A protein and the small-molecule ligand that binds it are described below.
Small molecule (SMILES): CC(C)[C@]12O[C@H]1[C@@H]1O[C@]13[C@]1(O[C@H]1C[C@H]1C4=C(CC[C@@]13C)C(=O)OC4)[C@@H]2O

Binding-site contacts:
Ligand atom C16 contacts residue TYR109 of chain 1.H at 3.8 Å (hydrophobic).
Ligand atom C08 contacts residue TRP53 of chain 1.D at 4.3 Å (hydrophobic).
Ligand atom C22 contacts residue TRP53 of chain 1.D at 4.3 Å (hydrophobic).
Ligand atom O25 contacts residue HIS31 of chain 1.F at 3.1 Å (h-bond).
Ligand atom O25 contacts residue TYR82 of chain 1.F at 3.7 Å.
Ligand atom C05 contacts residue TRP53 of chain 1.D at 4.0 Å (hydrophobic).
Ligand atom C03 contacts residue GLU68 of chain 1.D at 4.3 Å.
Ligand atom C16 contacts residue TRP27 of chain 1.F at 4.2 Å (hydrophobic).
Ligand atom C15 contacts residue TRP53 of chain 1.D at 3.8 Å (hydrophobic).
Ligand atom O23 contacts residue TYR82 of chain 1.F at 3.6 Å.
Ligand atom O23 contacts residue TRP53 of chain 1.D at 4.3 Å.
Ligand atom C11 contacts residue TRP53 of chain 1.D at 3.8 Å (hydrophobic).
Ligand atom O06 contacts residue TRP53 of chain 1.D at 3.9 Å.
Ligand atom C24 contacts residue HIS31 of chain 1.F at 3.8 Å.
Ligand atom C14 contacts residue TRP53 of chain 1.D at 4.2 Å (hydrophobic).
Ligand atom C07 contacts residue TRP53 of chain 1.D at 3.8 Å (hydrophobic).
Ligand atom C26 contacts residue PHE30 of chain 1.F at 3.9 Å (hydrophobic).
Ligand atom C22 contacts residue TRP27 of chain 1.F at 3.7 Å (hydrophobic).
Ligand atom C12 contacts residue TRP27 of chain 1.F at 4.0 Å (hydrophobic).
Ligand atom O25 contacts residue TRP53 of chain 1.D at 3.5 Å.
Ligand atom C13 contacts residue TRP27 of chain 1.F at 3.6 Å (hydrophobic).
Ligand atom C12 contacts residue TRP53 of chain 1.D at 4.1 Å (hydrophobic).
Ligand atom C22 contacts residue TYR109 of chain 1.H at 3.9 Å (hydrophobic).
Ligand atom C11 contacts residue PHE30 of chain 1.F at 3.6 Å (hydrophobic).
Ligand atom C13 contacts residue HIS31 of chain 1.F at 4.2 Å.
Ligand atom C12 contacts residue PHE30 of chain 1.F at 3.9 Å (hydrophobic).
Ligand atom O25 contacts residue TRP27 of chain 1.F at 4.1 Å.
Ligand atom C14 contacts residue TRP27 of chain 1.F at 3.8 Å (hydrophobic).
Ligand atom C10 contacts residue TRP53 of chain 1.D at 4.0 Å (hydrophobic).
Ligand atom C22 contacts residue TYR82 of chain 1.F at 4.2 Å (hydrophobic).
Ligand atom C24 contacts residue TYR82 of chain 1.F at 4.0 Å (hydrophobic).
Ligand atom C26 contacts residue TRP27 of chain 1.F at 3.6 Å (hydrophobic).
Ligand atom O23 contacts residue TRP27 of chain 1.F at 3.3 Å.
Ligand atom C13 contacts residue TRP53 of chain 1.D at 3.7 Å (hydrophobic).
Ligand atom C12 contacts residue HIS31 of chain 1.F at 3.8 Å.
Ligand atom C24 contacts residue TRP27 of chain 1.F at 3.6 Å (hydrophobic).
Ligand atom O09 contacts residue PHE30 of chain 1.F at 4.2 Å.
Ligand atom C24 contacts residue TRP53 of chain 1.D at 3.6 Å (hydrophobic).

Sequence of chain 1.D:
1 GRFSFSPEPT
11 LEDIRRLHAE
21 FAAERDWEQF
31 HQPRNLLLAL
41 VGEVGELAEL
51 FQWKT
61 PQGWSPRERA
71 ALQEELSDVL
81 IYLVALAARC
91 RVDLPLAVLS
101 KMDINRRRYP

Sequence of chain 1.H:
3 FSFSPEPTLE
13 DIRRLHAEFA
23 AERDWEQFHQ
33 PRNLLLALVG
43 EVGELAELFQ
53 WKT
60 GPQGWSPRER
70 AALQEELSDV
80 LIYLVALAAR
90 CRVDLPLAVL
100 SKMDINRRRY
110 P

Sequence of chain 1.F:
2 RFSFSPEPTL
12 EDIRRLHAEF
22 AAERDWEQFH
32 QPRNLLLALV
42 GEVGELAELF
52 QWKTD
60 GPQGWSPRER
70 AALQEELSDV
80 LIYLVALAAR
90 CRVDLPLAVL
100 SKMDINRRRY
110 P